A protein and the small-molecule ligand that binds it are described below.
Small molecule (SMILES): O=P(O)(O)O[C@@H]1[C@H](O)[C@H](O)[C@@H](OP(=O)(O)O)[C@H](OP(=O)(O)O)[C@H]1O

Sequence of chain 1.B:
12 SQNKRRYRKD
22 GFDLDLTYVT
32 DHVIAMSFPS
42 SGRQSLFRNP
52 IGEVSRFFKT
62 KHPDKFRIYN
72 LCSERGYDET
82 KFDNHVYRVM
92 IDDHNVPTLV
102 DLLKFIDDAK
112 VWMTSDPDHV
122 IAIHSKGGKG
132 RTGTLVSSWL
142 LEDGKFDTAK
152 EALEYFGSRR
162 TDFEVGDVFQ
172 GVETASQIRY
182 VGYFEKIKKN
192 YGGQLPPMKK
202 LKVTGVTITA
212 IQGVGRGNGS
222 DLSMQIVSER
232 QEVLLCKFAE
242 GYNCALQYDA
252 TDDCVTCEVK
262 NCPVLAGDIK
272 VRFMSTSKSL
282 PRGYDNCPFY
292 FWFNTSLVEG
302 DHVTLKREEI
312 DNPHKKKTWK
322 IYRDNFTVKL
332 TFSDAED

Binding-site contacts:
Ligand atom O11 contacts residue SER42 of chain 1.B at 3.9 Å.
Ligand atom P4 contacts residue LYS127 of chain 1.B at 3.5 Å.
Ligand atom O4 contacts residue LYS127 of chain 1.B at 3.1 Å (salt-bridge).
Ligand atom P1 contacts residue ARG49 of chain 1.B at 3.3 Å.
Ligand atom O11 contacts residue ARG49 of chain 1.B at 4.2 Å.
Ligand atom C3 contacts residue ARG76 of chain 1.B at 3.6 Å.
Ligand atom O5 contacts residue LYS127 of chain 1.B at 4.2 Å.
Ligand atom O53 contacts residue LYS127 of chain 1.B at 4.0 Å.
Ligand atom C4 contacts residue LYS127 of chain 1.B at 4.4 Å.
Ligand atom C2 contacts residue ARG76 of chain 1.B at 3.7 Å.
Ligand atom O13 contacts residue ARG49 of chain 1.B at 2.7 Å (salt-bridge).
Ligand atom O43 contacts residue LYS127 of chain 1.B at 2.6 Å (salt-bridge).
Ligand atom P5 contacts residue LYS127 of chain 1.B at 4.0 Å.
Ligand atom O12 contacts residue ARG49 of chain 1.B at 3.0 Å (salt-bridge).
Ligand atom C5 contacts residue LYS127 of chain 1.B at 4.5 Å.
Ligand atom O52 contacts residue LYS127 of chain 1.B at 3.1 Å (salt-bridge).
Ligand atom O3 contacts residue ARG76 of chain 1.B at 3.1 Å.
Ligand atom O41 contacts residue ARG76 of chain 1.B at 4.2 Å.